Sequence of chain 1.A:
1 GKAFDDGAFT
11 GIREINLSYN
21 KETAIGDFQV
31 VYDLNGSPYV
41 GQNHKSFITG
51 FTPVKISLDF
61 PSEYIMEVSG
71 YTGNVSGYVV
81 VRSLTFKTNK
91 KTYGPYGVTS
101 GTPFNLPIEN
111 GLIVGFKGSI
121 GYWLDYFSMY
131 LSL

Sequence of chain 1.B:
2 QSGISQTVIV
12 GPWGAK

This protein binds this small molecule.
Small molecule (SMILES): CO[C@@H]1O[C@H](CO)[C@H](O)[C@H](O[C@@H]2O[C@H](CO)[C@@H](O)[C@H](O)[C@H]2NC(C)=O)[C@H]1O

Binding-site contacts:
Ligand atom O6 contacts residue VAL80 of chain 1.A at 4.0 Å.
Ligand atom C1 contacts residue TYR78 of chain 1.A at 3.9 Å (hydrophobic).
Ligand atom O7 contacts residue GLY1 of chain 1.A at 2.5 Å (h-bond).
Ligand atom C5 contacts residue TYR122 of chain 1.A at 4.0 Å (hydrophobic).
Ligand atom C7 contacts residue PHE47 of chain 1.A at 3.1 Å (hydrophobic).
Ligand atom C3 contacts residue TYR78 of chain 1.A at 3.6 Å (hydrophobic).
Ligand atom N2 contacts residue GLY1 of chain 1.A at 4.1 Å.
Ligand atom O4 contacts residue ASP125 of chain 1.A at 2.4 Å (salt-bridge).
Ligand atom C1 contacts residue GLY1 of chain 1.A at 3.5 Å.
Ligand atom C6 contacts residue TRP123 of chain 1.A at 3.7 Å (hydrophobic).
Ligand atom C2 contacts residue GLY1 of chain 1.A at 3.6 Å.
Ligand atom C4 contacts residue TYR78 of chain 1.A at 3.7 Å (hydrophobic).
Ligand atom O6 contacts residue TYR78 of chain 1.A at 3.7 Å.
Ligand atom C5 contacts residue ASP125 of chain 1.A at 3.8 Å.
Ligand atom C3 contacts residue GLY1 of chain 1.A at 3.5 Å.
Ligand atom C6 contacts residue TYR78 of chain 1.A at 3.8 Å (hydrophobic).
Ligand atom C4 contacts residue ASP125 of chain 1.A at 3.2 Å.
Ligand atom C6 contacts residue ASP125 of chain 1.A at 3.1 Å.
Ligand atom O5 contacts residue TYR78 of chain 1.A at 4.2 Å.
Ligand atom C6 contacts residue TYR122 of chain 1.A at 3.9 Å (hydrophobic).
Ligand atom O1 contacts residue TYR122 of chain 1.A at 3.2 Å.
Ligand atom O6 contacts residue GLY121 of chain 1.A at 3.5 Å.
Ligand atom O6 contacts residue ALA16 of chain 1.B at 3.9 Å.
Ligand atom O4 contacts residue GLY121 of chain 1.A at 3.7 Å.
Ligand atom C1 contacts residue TYR122 of chain 1.A at 4.0 Å (hydrophobic).
Ligand atom O6 contacts residue ASP125 of chain 1.A at 2.8 Å (salt-bridge).
Ligand atom O6 contacts residue TRP123 of chain 1.A at 2.9 Å (h-bond).
Ligand atom C6 contacts residue ALA16 of chain 1.B at 3.9 Å (hydrophobic).
Ligand atom C7 contacts residue TYR122 of chain 1.A at 3.3 Å (hydrophobic).
Ligand atom C5 contacts residue TYR78 of chain 1.A at 3.5 Å (hydrophobic).
Ligand atom C6 contacts residue VAL80 of chain 1.A at 3.7 Å (hydrophobic).
Ligand atom O6 contacts residue TYR122 of chain 1.A at 3.0 Å (h-bond).
Ligand atom O3 contacts residue GLY1 of chain 1.A at 2.5 Å (h-bond).
Ligand atom O4 contacts residue GLY1 of chain 1.A at 2.9 Å (h-bond).
Ligand atom O5 contacts residue GLY121 of chain 1.A at 3.8 Å.
Ligand atom O5 contacts residue TYR122 of chain 1.A at 3.0 Å (h-bond).
Ligand atom C2 contacts residue GLY1 of chain 1.A at 3.7 Å.
Ligand atom C4 contacts residue GLY1 of chain 1.A at 3.8 Å.
Ligand atom C7 contacts residue GLY1 of chain 1.A at 3.6 Å.
Ligand atom O5 contacts residue GLY1 of chain 1.A at 3.9 Å.